Sequence of chain 1.B:
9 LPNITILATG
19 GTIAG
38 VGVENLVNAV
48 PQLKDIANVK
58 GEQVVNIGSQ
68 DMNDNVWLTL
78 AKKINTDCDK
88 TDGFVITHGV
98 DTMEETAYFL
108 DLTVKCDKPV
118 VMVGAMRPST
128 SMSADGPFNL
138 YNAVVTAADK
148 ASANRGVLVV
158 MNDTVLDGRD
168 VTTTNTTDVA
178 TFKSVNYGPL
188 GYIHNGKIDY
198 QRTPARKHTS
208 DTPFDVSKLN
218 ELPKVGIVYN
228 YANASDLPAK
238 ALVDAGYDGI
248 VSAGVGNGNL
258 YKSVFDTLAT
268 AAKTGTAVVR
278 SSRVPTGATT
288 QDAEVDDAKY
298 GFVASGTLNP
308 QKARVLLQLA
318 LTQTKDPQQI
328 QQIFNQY

Binding-site contacts:
Ligand atom O contacts residue GLY96 of chain 1.A at 3.2 Å.
Ligand atom ND2 contacts residue MET123 of chain 1.A at 3.8 Å.
Ligand atom N contacts residue ASP98 of chain 1.A at 2.7 Å (salt-bridge).
Ligand atom CB contacts residue ASP98 of chain 1.A at 3.2 Å.
Ligand atom CB contacts residue THR20 of chain 1.A at 3.1 Å.
Ligand atom CB contacts residue TYR33 of chain 1.A at 3.8 Å (hydrophobic).
Ligand atom O contacts residue SER66 of chain 1.A at 2.6 Å (h-bond).
Ligand atom CA contacts residue GLU291 of chain 1.B at 3.4 Å.
Ligand atom OD1 contacts residue GLY19 of chain 1.A at 4.1 Å.
Ligand atom CA contacts residue ASP98 of chain 1.A at 3.6 Å.
Ligand atom C contacts residue GLN67 of chain 1.A at 3.7 Å.
Ligand atom CG contacts residue ALA122 of chain 1.A at 3.7 Å (hydrophobic).
Ligand atom N contacts residue GLN67 of chain 1.A at 2.9 Å (h-bond).
Ligand atom N contacts residue GLU291 of chain 1.B at 2.5 Å (salt-bridge).
Ligand atom O contacts residue ASP98 of chain 1.A at 2.9 Å (salt-bridge).
Ligand atom ND2 contacts residue ALA122 of chain 1.A at 3.0 Å (h-bond).
Ligand atom OXT contacts residue THR20 of chain 1.A at 3.8 Å.
Ligand atom OD1 contacts residue THR20 of chain 1.A at 2.9 Å (h-bond).
Ligand atom OXT contacts residue VAL35 of chain 1.A at 3.9 Å.
Ligand atom N contacts residue ASN256 of chain 1.B at 3.4 Å (h-bond).
Ligand atom OD1 contacts residue VAL97 of chain 1.A at 3.1 Å (h-bond).
Ligand atom C contacts residue GLY96 of chain 1.A at 3.4 Å.
Ligand atom OXT contacts residue GLY96 of chain 1.A at 3.2 Å.
Ligand atom OXT contacts residue GLN67 of chain 1.A at 3.7 Å.
Ligand atom CA contacts residue THR20 of chain 1.A at 3.2 Å.
Ligand atom OD1 contacts residue ALA122 of chain 1.A at 3.6 Å.
Ligand atom OD1 contacts residue GLY96 of chain 1.A at 3.5 Å.
Ligand atom ND2 contacts residue VAL97 of chain 1.A at 3.6 Å.
Ligand atom OXT contacts residue GLY19 of chain 1.A at 3.3 Å.
Ligand atom C contacts residue SER66 of chain 1.A at 3.5 Å.
Ligand atom OXT contacts residue GLY65 of chain 1.A at 3.4 Å.
Ligand atom CB contacts residue GLU291 of chain 1.B at 3.8 Å.
Ligand atom CA contacts residue GLN67 of chain 1.A at 4.0 Å.
Ligand atom O contacts residue VAL97 of chain 1.A at 3.0 Å (h-bond).
Ligand atom C contacts residue ASP98 of chain 1.A at 3.7 Å.
Ligand atom CG contacts residue THR20 of chain 1.A at 2.7 Å.
Ligand atom OXT contacts residue SER66 of chain 1.A at 2.8 Å (h-bond).
Ligand atom CG contacts residue VAL97 of chain 1.A at 3.6 Å (hydrophobic).
Ligand atom C contacts residue VAL97 of chain 1.A at 3.7 Å (hydrophobic).
Ligand atom ND2 contacts residue THR20 of chain 1.A at 3.1 Å (h-bond).

The protein below binds the small molecule below.
Small molecule (SMILES): NC(=O)C[C@H](N)C(=O)O

Sequence of chain 1.A:
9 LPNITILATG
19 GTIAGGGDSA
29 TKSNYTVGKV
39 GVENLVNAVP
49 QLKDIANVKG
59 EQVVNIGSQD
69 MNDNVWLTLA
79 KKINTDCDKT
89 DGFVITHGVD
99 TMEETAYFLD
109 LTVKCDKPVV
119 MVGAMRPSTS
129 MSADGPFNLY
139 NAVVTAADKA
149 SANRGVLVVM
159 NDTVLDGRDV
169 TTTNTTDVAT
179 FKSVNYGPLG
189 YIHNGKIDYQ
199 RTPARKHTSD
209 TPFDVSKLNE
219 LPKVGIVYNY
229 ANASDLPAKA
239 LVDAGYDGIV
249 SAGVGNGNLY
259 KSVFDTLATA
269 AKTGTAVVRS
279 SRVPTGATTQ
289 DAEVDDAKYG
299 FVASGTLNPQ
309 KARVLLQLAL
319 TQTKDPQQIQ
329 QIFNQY